Binding-site contacts:
Ligand atom N4 contacts residue PHE30 of chain 1.A at 3.8 Å.
Ligand atom C19 contacts residue LYS48 of chain 1.A at 3.8 Å.
Ligand atom C18 contacts residue PHE30 of chain 1.A at 3.5 Å (hydrophobic).
Ligand atom C19 contacts residue VAL33 of chain 1.A at 3.9 Å (hydrophobic).
Ligand atom S1 contacts residue ILE166 of chain 1.A at 3.5 Å.
Ligand atom C1 contacts residue LEU155 of chain 1.A at 3.7 Å (hydrophobic).
Ligand atom N1 contacts residue LEU155 of chain 1.A at 3.8 Å.
Ligand atom N1 contacts residue ALA46 of chain 1.A at 3.6 Å.
Ligand atom C16 contacts residue LEU25 of chain 1.A at 3.6 Å (hydrophobic).
Ligand atom C11 contacts residue LEU25 of chain 1.A at 3.8 Å (hydrophobic).
Ligand atom N2 contacts residue GLU102 of chain 1.A at 4.0 Å.
Ligand atom N1 contacts residue ARG103 of chain 1.A at 3.6 Å.
Ligand atom N4 contacts residue VAL33 of chain 1.A at 3.9 Å.
Ligand atom C3 contacts residue LEU155 of chain 1.A at 4.0 Å (hydrophobic).
Ligand atom C18 contacts residue VAL33 of chain 1.A at 4.0 Å (hydrophobic).
Ligand atom C7 contacts residue LEU155 of chain 1.A at 3.5 Å (hydrophobic).
Ligand atom C12 contacts residue LEU25 of chain 1.A at 3.7 Å (hydrophobic).
Ligand atom C2 contacts residue LEU155 of chain 1.A at 3.5 Å (hydrophobic).
Ligand atom C6 contacts residue ALA46 of chain 1.A at 3.7 Å (hydrophobic).
Ligand atom N5 contacts residue PHE30 of chain 1.A at 2.8 Å.
Ligand atom N2 contacts residue PRO104 of chain 1.A at 4.0 Å.
Ligand atom N5 contacts residue ASP167 of chain 1.A at 3.1 Å (salt-bridge).
Ligand atom C6 contacts residue LEU101 of chain 1.A at 4.0 Å (hydrophobic).
Ligand atom N4 contacts residue LYS48 of chain 1.A at 3.4 Å (salt-bridge).
Ligand atom C18 contacts residue ILE166 of chain 1.A at 3.9 Å (hydrophobic).
Ligand atom N2 contacts residue ARG103 of chain 1.A at 3.7 Å.
Ligand atom N1 contacts residue GLU102 of chain 1.A at 3.0 Å (salt-bridge).
Ligand atom C11 contacts residue VAL107 of chain 1.A at 3.4 Å (hydrophobic).
Ligand atom C6 contacts residue ILE85 of chain 1.A at 3.8 Å (hydrophobic).
Ligand atom N4 contacts residue ASP167 of chain 1.A at 3.4 Å (salt-bridge).
Ligand atom C1 contacts residue ALA46 of chain 1.A at 3.5 Å (hydrophobic).
Ligand atom C12 contacts residue VAL107 of chain 1.A at 3.4 Å (hydrophobic).
Ligand atom C6 contacts residue GLU102 of chain 1.A at 3.8 Å.
Ligand atom C17 contacts residue ILE166 of chain 1.A at 3.7 Å (hydrophobic).
Ligand atom C8 contacts residue LEU25 of chain 1.A at 3.9 Å (hydrophobic).
Ligand atom C16 contacts residue VAL107 of chain 1.A at 3.4 Å (hydrophobic).
Ligand atom C1 contacts residue GLU102 of chain 1.A at 3.7 Å.
Ligand atom C18 contacts residue ASP167 of chain 1.A at 3.5 Å.
Ligand atom N2 contacts residue LEU155 of chain 1.A at 3.7 Å.
Ligand atom C9 contacts residue LEU155 of chain 1.A at 3.7 Å (hydrophobic).

A small-molecule ligand and the protein it binds are described below.
Small molecule (SMILES): Nc1ncc(-c2ccc3n[nH]c(-c4cnc5ccccc5c4)c3c2)s1

Sequence of chain 1.A:
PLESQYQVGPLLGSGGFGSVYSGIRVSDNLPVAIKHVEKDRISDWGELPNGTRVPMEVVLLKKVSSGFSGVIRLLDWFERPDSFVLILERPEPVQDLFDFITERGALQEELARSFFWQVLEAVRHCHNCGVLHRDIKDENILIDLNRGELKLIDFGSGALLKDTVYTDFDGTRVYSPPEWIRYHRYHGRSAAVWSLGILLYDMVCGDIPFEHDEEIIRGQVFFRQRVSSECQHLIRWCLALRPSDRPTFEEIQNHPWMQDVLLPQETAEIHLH